This small molecule binds to this protein.
Small molecule (SMILES): NC(=O)C1CCCCC1

Sequence of chain 1.A:
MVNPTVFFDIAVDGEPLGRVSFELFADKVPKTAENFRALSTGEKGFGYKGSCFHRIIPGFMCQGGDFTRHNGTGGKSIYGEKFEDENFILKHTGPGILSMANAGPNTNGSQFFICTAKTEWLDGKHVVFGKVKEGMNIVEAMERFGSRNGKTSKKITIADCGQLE

Binding-site contacts:
Ligand atom C3 contacts residue MET61 of chain 1.A at 3.7 Å (hydrophobic).
Ligand atom O9 contacts residue HIS126 of chain 1.A at 3.4 Å.
Ligand atom C1 contacts residue GLN63 of chain 1.A at 4.4 Å.
Ligand atom N8 contacts residue ASN102 of chain 1.A at 3.0 Å (h-bond).
Ligand atom C7 contacts residue HIS126 of chain 1.A at 3.6 Å.
Ligand atom C7 contacts residue ALA101 of chain 1.A at 4.4 Å (hydrophobic).
Ligand atom C3 contacts residue GLN63 of chain 1.A at 3.4 Å.
Ligand atom C4 contacts residue MET61 of chain 1.A at 4.1 Å (hydrophobic).
Ligand atom C3 contacts residue PHE113 of chain 1.A at 4.1 Å (hydrophobic).
Ligand atom C7 contacts residue ASN102 of chain 1.A at 3.5 Å.
Ligand atom O9 contacts residue ALA101 of chain 1.A at 3.2 Å.
Ligand atom C4 contacts residue LEU122 of chain 1.A at 4.3 Å (hydrophobic).
Ligand atom C2 contacts residue ALA101 of chain 1.A at 4.0 Å (hydrophobic).
Ligand atom C5 contacts residue LEU122 of chain 1.A at 4.0 Å (hydrophobic).
Ligand atom C4 contacts residue PHE113 of chain 1.A at 4.0 Å (hydrophobic).
Ligand atom C5 contacts residue PHE60 of chain 1.A at 3.8 Å (hydrophobic).
Ligand atom C2 contacts residue PHE113 of chain 1.A at 3.9 Å (hydrophobic).
Ligand atom C4 contacts residue PHE60 of chain 1.A at 3.8 Å (hydrophobic).
Ligand atom O9 contacts residue ASN102 of chain 1.A at 2.8 Å (h-bond).
Ligand atom C2 contacts residue GLN63 of chain 1.A at 3.5 Å.
Ligand atom C1 contacts residue HIS126 of chain 1.A at 4.3 Å.
Ligand atom N8 contacts residue HIS126 of chain 1.A at 4.0 Å.
Ligand atom C6 contacts residue HIS126 of chain 1.A at 3.6 Å.